Sequence of chain 1.B:
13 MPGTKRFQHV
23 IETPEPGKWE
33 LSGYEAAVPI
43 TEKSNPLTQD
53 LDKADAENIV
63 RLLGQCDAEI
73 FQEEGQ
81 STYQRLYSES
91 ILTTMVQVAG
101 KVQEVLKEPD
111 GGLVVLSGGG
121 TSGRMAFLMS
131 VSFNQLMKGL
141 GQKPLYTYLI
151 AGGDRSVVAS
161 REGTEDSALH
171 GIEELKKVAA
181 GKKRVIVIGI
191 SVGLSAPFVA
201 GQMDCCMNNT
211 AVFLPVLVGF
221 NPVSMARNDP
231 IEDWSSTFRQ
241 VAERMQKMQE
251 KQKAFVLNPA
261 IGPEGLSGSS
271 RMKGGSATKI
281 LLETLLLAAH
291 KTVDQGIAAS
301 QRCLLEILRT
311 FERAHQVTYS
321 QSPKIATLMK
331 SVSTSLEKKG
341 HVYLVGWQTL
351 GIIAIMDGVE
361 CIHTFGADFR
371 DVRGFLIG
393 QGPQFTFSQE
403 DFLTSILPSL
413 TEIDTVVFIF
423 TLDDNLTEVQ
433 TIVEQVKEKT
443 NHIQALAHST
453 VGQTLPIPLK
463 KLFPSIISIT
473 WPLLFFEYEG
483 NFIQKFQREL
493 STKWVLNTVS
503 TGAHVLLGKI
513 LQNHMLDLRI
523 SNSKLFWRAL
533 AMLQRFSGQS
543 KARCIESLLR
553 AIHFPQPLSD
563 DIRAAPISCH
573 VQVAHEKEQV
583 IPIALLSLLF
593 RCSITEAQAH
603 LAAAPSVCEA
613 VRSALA

The protein below binds the small molecule below.
Small molecule (SMILES): O=P(O)(O)OC[C@@H](O)[C@@H](O)[C@H](O)[C@@H](O)CO

Binding-site contacts:
Ligand atom P contacts residue SER191 of chain 1.B at 3.2 Å.
Ligand atom O3P contacts residue VAL192 of chain 1.B at 3.0 Å (h-bond).
Ligand atom C6 contacts residue LYS526 of chain 1.B at 3.9 Å.
Ligand atom O1P contacts residue GLY193 of chain 1.B at 2.9 Å (h-bond).
Ligand atom O1 contacts residue SER270 of chain 1.B at 3.1 Å (h-bond).
Ligand atom P contacts residue VAL192 of chain 1.B at 3.4 Å.
Ligand atom C5 contacts residue LYS526 of chain 1.B at 3.7 Å.
Ligand atom C4 contacts residue SER270 of chain 1.B at 3.8 Å.
Ligand atom O3P contacts residue SER191 of chain 1.B at 3.4 Å.
Ligand atom O1P contacts residue VAL192 of chain 1.B at 3.1 Å (h-bond).
Ligand atom O4 contacts residue SER122 of chain 1.B at 3.9 Å.
Ligand atom O2P contacts residue ALA196 of chain 1.B at 3.6 Å.
Ligand atom C1 contacts residue ARG271 of chain 1.B at 3.4 Å.
Ligand atom C6 contacts residue GLY119 of chain 1.B at 3.2 Å.
Ligand atom O3 contacts residue HIS363 of chain 1.B at 4.0 Å.
Ligand atom O3 contacts residue GLY120 of chain 1.B at 3.9 Å.
Ligand atom O2 contacts residue GLU162 of chain 1.B at 3.7 Å.
Ligand atom C1 contacts residue SER270 of chain 1.B at 3.3 Å.
Ligand atom C6 contacts residue GLU165 of chain 1.B at 3.8 Å.
Ligand atom P contacts residue LYS526 of chain 1.B at 4.0 Å.
Ligand atom O6 contacts residue LYS526 of chain 1.B at 3.0 Å (salt-bridge).
Ligand atom O1P contacts residue SER191 of chain 1.B at 3.5 Å (h-bond).
Ligand atom O1P contacts residue LYS526 of chain 1.B at 3.8 Å.
Ligand atom C2 contacts residue THR121 of chain 1.B at 3.9 Å.
Ligand atom O2 contacts residue HIS363 of chain 1.B at 3.1 Å (h-bond).
Ligand atom O4 contacts residue GLY120 of chain 1.B at 3.7 Å.
Ligand atom O2P contacts residue SER191 of chain 1.B at 2.1 Å (h-bond).
Ligand atom O1 contacts residue ARG271 of chain 1.B at 3.2 Å (salt-bridge).
Ligand atom O1 contacts residue GLY268 of chain 1.B at 4.0 Å.
Ligand atom O3P contacts residue SER122 of chain 1.B at 2.5 Å (h-bond).
Ligand atom O4 contacts residue THR121 of chain 1.B at 2.9 Å (h-bond).
Ligand atom C5 contacts residue GLU165 of chain 1.B at 3.4 Å.
Ligand atom C5 contacts residue GLY119 of chain 1.B at 3.9 Å.
Ligand atom C3 contacts residue GLU162 of chain 1.B at 3.7 Å.
Ligand atom O5 contacts residue LYS526 of chain 1.B at 2.7 Å (salt-bridge).
Ligand atom O1 contacts residue SER269 of chain 1.B at 3.4 Å.
Ligand atom O2P contacts residue VAL192 of chain 1.B at 3.9 Å.
Ligand atom O5 contacts residue GLU165 of chain 1.B at 2.7 Å (salt-bridge).
Ligand atom O3 contacts residue GLU162 of chain 1.B at 2.6 Å (salt-bridge).
Ligand atom O4 contacts residue GLY119 of chain 1.B at 3.9 Å.